Sequence of chain 1.B:
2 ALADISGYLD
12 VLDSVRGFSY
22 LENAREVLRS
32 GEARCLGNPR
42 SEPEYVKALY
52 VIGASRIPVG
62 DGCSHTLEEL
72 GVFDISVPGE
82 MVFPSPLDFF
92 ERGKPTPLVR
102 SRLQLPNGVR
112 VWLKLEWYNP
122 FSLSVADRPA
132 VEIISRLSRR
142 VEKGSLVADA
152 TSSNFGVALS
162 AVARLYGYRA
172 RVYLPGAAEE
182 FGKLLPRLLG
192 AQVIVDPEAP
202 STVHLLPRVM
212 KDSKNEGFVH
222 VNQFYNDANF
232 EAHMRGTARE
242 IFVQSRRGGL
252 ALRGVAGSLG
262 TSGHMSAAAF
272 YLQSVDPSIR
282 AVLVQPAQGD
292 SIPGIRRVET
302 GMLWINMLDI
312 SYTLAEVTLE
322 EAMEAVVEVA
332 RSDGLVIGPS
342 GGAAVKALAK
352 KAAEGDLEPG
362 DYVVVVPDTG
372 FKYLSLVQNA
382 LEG

Binding-site contacts:
Ligand atom CA contacts residue PLP1 of chain 1.F at 2.7 Å.
Ligand atom O contacts residue SER154 of chain 1.B at 4.0 Å.
Ligand atom O contacts residue ASN155 of chain 1.B at 3.4 Å (h-bond).
Ligand atom N contacts residue PLP1 of chain 1.F at 1.8 Å.
Ligand atom OAC contacts residue ARG297 of chain 1.B at 3.6 Å.
Ligand atom OXT contacts residue THR152 of chain 1.B at 2.6 Å (h-bond).
Ligand atom C1A contacts residue GLY295 of chain 1.B at 3.7 Å.
Ligand atom OXT contacts residue SER153 of chain 1.B at 2.6 Å (h-bond).
Ligand atom O contacts residue PLP1 of chain 1.F at 3.6 Å.
Ligand atom CA contacts residue SER153 of chain 1.B at 3.6 Å.
Ligand atom C1A contacts residue SER153 of chain 1.B at 4.1 Å.
Ligand atom CB contacts residue GLN224 of chain 1.B at 3.9 Å.
Ligand atom C2A contacts residue GLY261 of chain 1.B at 2.8 Å.
Ligand atom O contacts residue PHE156 of chain 1.B at 2.7 Å (h-bond).
Ligand atom OXT contacts residue SER154 of chain 1.B at 3.8 Å.
Ligand atom OG contacts residue SER153 of chain 1.B at 3.0 Å (h-bond).
Ligand atom OG contacts residue GLY295 of chain 1.B at 3.7 Å.
Ligand atom C1A contacts residue ARG297 of chain 1.B at 4.2 Å.
Ligand atom C2A contacts residue THR262 of chain 1.B at 3.3 Å.
Ligand atom N contacts residue SER153 of chain 1.B at 3.3 Å (h-bond).
Ligand atom CA contacts residue GLN224 of chain 1.B at 3.9 Å.
Ligand atom C2A contacts residue ARG297 of chain 1.B at 3.6 Å.
Ligand atom C contacts residue GLN224 of chain 1.B at 3.7 Å.
Ligand atom CB contacts residue SER153 of chain 1.B at 3.8 Å.
Ligand atom O contacts residue THR152 of chain 1.B at 3.3 Å (h-bond).
Ligand atom C2A contacts residue PHE225 of chain 1.B at 3.4 Å (hydrophobic).
Ligand atom O contacts residue SER153 of chain 1.B at 3.5 Å (h-bond).
Ligand atom C contacts residue PLP1 of chain 1.F at 3.9 Å.
Ligand atom C2A contacts residue GLY295 of chain 1.B at 4.0 Å.
Ligand atom OAC contacts residue GLY295 of chain 1.B at 4.0 Å.
Ligand atom C contacts residue PHE156 of chain 1.B at 3.5 Å (hydrophobic).
Ligand atom C1A contacts residue PHE225 of chain 1.B at 4.1 Å (hydrophobic).
Ligand atom C contacts residue THR152 of chain 1.B at 3.2 Å.
Ligand atom C contacts residue SER153 of chain 1.B at 3.1 Å.
Ligand atom OAC contacts residue THR203 of chain 1.B at 3.7 Å.
Ligand atom OXT contacts residue GLN224 of chain 1.B at 3.3 Å (h-bond).
Ligand atom OXT contacts residue PHE156 of chain 1.B at 3.9 Å.
Ligand atom N contacts residue GLY295 of chain 1.B at 3.8 Å.
Ligand atom C1A contacts residue GLY261 of chain 1.B at 4.0 Å.
Ligand atom CB contacts residue PLP1 of chain 1.F at 3.6 Å.

The protein below binds the small molecule below.
Small molecule (SMILES): CC(=O)OC[C@H](N)C(=O)O